Binding-site contacts:
Ligand atom N38 contacts residue GLY292 of chain 1.B at 2.8 Å (h-bond).
Ligand atom C7 contacts residue GLN135 of chain 1.B at 3.5 Å.
Ligand atom C8 contacts residue GLN135 of chain 1.B at 3.3 Å.
Ligand atom C15 contacts residue GLN135 of chain 1.B at 3.6 Å.
Ligand atom O43 contacts residue TYR133 of chain 1.B at 3.5 Å.
Ligand atom C26 contacts residue GLY292 of chain 1.B at 3.6 Å.
Ligand atom O43 contacts residue SER97 of chain 1.B at 3.4 Å.
Ligand atom O41 contacts residue THR134 of chain 1.B at 3.4 Å (h-bond).
Ligand atom C5 contacts residue GLN135 of chain 1.B at 3.6 Å.
Ligand atom C14 contacts residue GLY292 of chain 1.B at 3.1 Å.
Ligand atom C10 contacts residue THR134 of chain 1.B at 3.3 Å.
Ligand atom C7 contacts residue THR134 of chain 1.B at 3.6 Å.
Ligand atom C33 contacts residue THR294 of chain 1.B at 3.4 Å.
Ligand atom C27 contacts residue GLY96 of chain 1.B at 3.4 Å.
Ligand atom C2 contacts residue ARG297 of chain 1.B at 3.6 Å.
Ligand atom C3 contacts residue PHE170 of chain 1.B at 3.6 Å (hydrophobic).
Ligand atom C12 contacts residue PRO132 of chain 1.B at 3.4 Å (hydrophobic).
Ligand atom C13 contacts residue GLY96 of chain 1.B at 3.2 Å.
Ligand atom C2 contacts residue GLN135 of chain 1.B at 3.5 Å.
Ligand atom O42 contacts residue THR294 of chain 1.B at 3.0 Å (h-bond).
Ligand atom O41 contacts residue GLN135 of chain 1.B at 3.2 Å (h-bond).
Ligand atom O41 contacts residue TYR133 of chain 1.B at 3.6 Å.
Ligand atom C5 contacts residue ARG297 of chain 1.B at 3.5 Å.
Ligand atom C16 contacts residue THR293 of chain 1.B at 3.6 Å.
Ligand atom C9 contacts residue LEU92 of chain 1.B at 3.5 Å (hydrophobic).
Ligand atom C31 contacts residue GLY73 of chain 1.B at 3.5 Å.
Ligand atom C26 contacts residue ASP94 of chain 1.B at 3.4 Å.
Ligand atom C3 contacts residue GLN135 of chain 1.B at 3.3 Å.
Ligand atom C6 contacts residue THR134 of chain 1.B at 3.6 Å.
Ligand atom C9 contacts residue GLY292 of chain 1.B at 3.4 Å.
Ligand atom C29 contacts residue GLY292 of chain 1.B at 3.3 Å.
Ligand atom O43 contacts residue ASP94 of chain 1.B at 2.6 Å (salt-bridge).
Ligand atom N39 contacts residue ASP290 of chain 1.B at 2.8 Å (salt-bridge).
Ligand atom C36 contacts residue ASP94 of chain 1.B at 3.5 Å.
Ligand atom O43 contacts residue GLY96 of chain 1.B at 3.5 Å (h-bond).
Ligand atom C33 contacts residue GLY73 of chain 1.B at 3.5 Å.
Ligand atom N39 contacts residue GLY96 of chain 1.B at 2.9 Å (h-bond).
Ligand atom C34 contacts residue ASP290 of chain 1.B at 3.4 Å.
Ligand atom C24 contacts residue GLY75 of chain 1.B at 3.5 Å.
Ligand atom C17 contacts residue GLY292 of chain 1.B at 3.6 Å.

This small molecule binds to this protein.
Small molecule (SMILES): CCCCN(CCCC)C(=O)n1cc(C(=O)N[C@@H](Cc2ccccc2)[C@H](O)CNCc2cccc(OC)c2)c2ccccc21

Sequence of chain 1.B:
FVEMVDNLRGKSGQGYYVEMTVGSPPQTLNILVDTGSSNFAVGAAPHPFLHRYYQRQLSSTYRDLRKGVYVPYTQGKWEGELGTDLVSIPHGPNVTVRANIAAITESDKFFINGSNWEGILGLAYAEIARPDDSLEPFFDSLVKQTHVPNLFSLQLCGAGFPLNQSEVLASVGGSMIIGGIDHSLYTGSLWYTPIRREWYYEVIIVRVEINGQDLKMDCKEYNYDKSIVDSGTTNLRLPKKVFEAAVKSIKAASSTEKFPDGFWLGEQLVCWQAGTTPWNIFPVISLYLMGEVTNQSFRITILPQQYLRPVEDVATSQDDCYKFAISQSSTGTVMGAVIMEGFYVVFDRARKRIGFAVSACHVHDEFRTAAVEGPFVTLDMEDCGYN